A small-molecule ligand and the protein it binds are described below.
Small molecule (SMILES): CCCCCCCCCCCC[N+](C)(C)CCCS(=O)(=O)O

Binding-site contacts:
Ligand atom C13 contacts residue C151 of chain 29.D at 4.5 Å.
Ligand atom S1 contacts residue GLY222 of chain 29.A at 3.0 Å (h-bond).
Ligand atom C11 contacts residue C151 of chain 29.D at 3.5 Å.
Ligand atom S1 contacts residue ARG224 of chain 29.A at 4.3 Å.
Ligand atom O1S contacts residue TRP374 of chain 29.A at 4.3 Å.
Ligand atom C2 contacts residue TRP374 of chain 29.A at 4.1 Å (hydrophobic).
Ligand atom C3 contacts residue TRP374 of chain 29.A at 4.3 Å (hydrophobic).
Ligand atom O1S contacts residue PHE223 of chain 29.A at 4.5 Å.
Ligand atom C5 contacts residue C151 of chain 29.D at 4.0 Å.
Ligand atom C7 contacts residue C151 of chain 29.D at 3.4 Å.
Ligand atom C16 contacts residue ASP229 of chain 29.A at 4.3 Å.
Ligand atom O3S contacts residue PHE223 of chain 29.A at 3.9 Å.
Ligand atom O3S contacts residue GLY222 of chain 29.A at 2.9 Å (h-bond).
Ligand atom C10 contacts residue C151 of chain 29.D at 3.4 Å.
Ligand atom C12 contacts residue C151 of chain 29.D at 3.4 Å.
Ligand atom C1 contacts residue TRP374 of chain 29.A at 3.6 Å (hydrophobic).
Ligand atom C9 contacts residue C151 of chain 29.D at 3.4 Å.
Ligand atom O2S contacts residue ARG224 of chain 29.A at 4.5 Å.
Ligand atom O1S contacts residue LYS215 of chain 29.A at 2.7 Å (salt-bridge).
Ligand atom O3S contacts residue TRP374 of chain 29.A at 3.3 Å.
Ligand atom O2S contacts residue GLY222 of chain 29.A at 3.3 Å (h-bond).
Ligand atom C6 contacts residue C151 of chain 29.D at 4.2 Å.
Ligand atom S1 contacts residue LYS215 of chain 29.A at 4.1 Å.
Ligand atom S1 contacts residue TRP374 of chain 29.A at 4.0 Å.
Ligand atom O3S contacts residue ARG224 of chain 29.A at 2.9 Å (salt-bridge).
Ligand atom C8 contacts residue C151 of chain 29.D at 3.7 Å.
Ligand atom O1S contacts residue GLY222 of chain 29.A at 2.3 Å (h-bond).

Sequence of chain 29.A:
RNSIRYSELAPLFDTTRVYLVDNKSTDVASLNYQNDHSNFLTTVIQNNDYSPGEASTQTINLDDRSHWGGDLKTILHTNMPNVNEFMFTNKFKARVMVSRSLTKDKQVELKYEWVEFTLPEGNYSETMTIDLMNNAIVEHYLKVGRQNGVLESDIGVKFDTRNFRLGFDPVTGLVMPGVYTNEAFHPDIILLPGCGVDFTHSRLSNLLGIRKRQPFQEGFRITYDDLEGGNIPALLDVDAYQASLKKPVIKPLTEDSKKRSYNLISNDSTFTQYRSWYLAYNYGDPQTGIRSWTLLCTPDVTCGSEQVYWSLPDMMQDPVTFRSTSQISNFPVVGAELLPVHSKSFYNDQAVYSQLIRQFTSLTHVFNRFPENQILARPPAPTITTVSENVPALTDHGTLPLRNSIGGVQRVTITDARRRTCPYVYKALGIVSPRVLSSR